Binding-site contacts:
Ligand atom O7 contacts residue ASP8 of chain 1.A at 3.0 Å (salt-bridge).
Ligand atom C7 contacts residue VAL36 of chain 1.A at 4.2 Å (hydrophobic).
Ligand atom C5 contacts residue ASN12 of chain 1.A at 3.7 Å.
Ligand atom O7 contacts residue VAL36 of chain 1.A at 4.5 Å.
Ligand atom C4 contacts residue ASN12 of chain 1.A at 4.2 Å.
Ligand atom C2 contacts residue ASP8 of chain 1.A at 3.4 Å.
Ligand atom C1 contacts residue ASN12 of chain 1.A at 1.4 Å.
Ligand atom O5 contacts residue ASN12 of chain 1.A at 2.4 Å (h-bond).
Ligand atom N2 contacts residue ASP8 of chain 1.A at 3.1 Å (salt-bridge).
Ligand atom C8 contacts residue ASP8 of chain 1.A at 3.8 Å.
Ligand atom O7 contacts residue ASN12 of chain 1.A at 4.3 Å.
Ligand atom C7 contacts residue ASN12 of chain 1.A at 3.9 Å.
Ligand atom C3 contacts residue ASN39 of chain 1.A at 4.2 Å.
Ligand atom O4 contacts residue ASN39 of chain 1.A at 4.3 Å.
Ligand atom N2 contacts residue ASN12 of chain 1.A at 2.9 Å (h-bond).
Ligand atom C8 contacts residue PHE11 of chain 1.A at 3.6 Å (hydrophobic).
Ligand atom O3 contacts residue VAL36 of chain 1.A at 4.2 Å.
Ligand atom C1 contacts residue ASP8 of chain 1.A at 3.6 Å.
Ligand atom C8 contacts residue VAL36 of chain 1.A at 3.9 Å (hydrophobic).
Ligand atom C7 contacts residue ASP8 of chain 1.A at 3.1 Å.
Ligand atom C3 contacts residue ASN12 of chain 1.A at 3.8 Å.
Ligand atom O3 contacts residue ASN39 of chain 1.A at 3.7 Å.
Ligand atom C2 contacts residue ASN12 of chain 1.A at 2.5 Å.
Ligand atom C8 contacts residue PHE7 of chain 1.A at 3.6 Å (hydrophobic).

This small molecule binds to this protein.
Small molecule (SMILES): CC(=O)N[C@@H]1[C@@H](O)[C@H](O)[C@@H](CO)O[C@H]1O

Sequence of chain 1.A:
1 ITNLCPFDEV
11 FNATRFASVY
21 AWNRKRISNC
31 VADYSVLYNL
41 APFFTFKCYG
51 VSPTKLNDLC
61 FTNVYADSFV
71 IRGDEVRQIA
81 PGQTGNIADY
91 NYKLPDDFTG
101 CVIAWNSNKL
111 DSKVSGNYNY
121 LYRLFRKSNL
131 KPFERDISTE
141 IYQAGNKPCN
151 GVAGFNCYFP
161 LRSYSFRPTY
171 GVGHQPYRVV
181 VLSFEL